Sequence of chain 2.B:
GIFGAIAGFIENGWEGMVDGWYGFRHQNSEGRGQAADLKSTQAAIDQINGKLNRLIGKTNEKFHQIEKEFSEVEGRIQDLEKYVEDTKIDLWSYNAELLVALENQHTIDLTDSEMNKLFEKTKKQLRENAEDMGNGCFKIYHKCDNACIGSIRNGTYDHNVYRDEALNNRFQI

This protein binds this small molecule.
Small molecule (SMILES): CC(=O)N[C@H]1[C@H](O[C@H]2[C@H](O)[C@@H](NC(C)=O)CO[C@@H]2CO)O[C@H](CO)[C@@H](O)[C@@H]1O

Sequence of chain 2.A:
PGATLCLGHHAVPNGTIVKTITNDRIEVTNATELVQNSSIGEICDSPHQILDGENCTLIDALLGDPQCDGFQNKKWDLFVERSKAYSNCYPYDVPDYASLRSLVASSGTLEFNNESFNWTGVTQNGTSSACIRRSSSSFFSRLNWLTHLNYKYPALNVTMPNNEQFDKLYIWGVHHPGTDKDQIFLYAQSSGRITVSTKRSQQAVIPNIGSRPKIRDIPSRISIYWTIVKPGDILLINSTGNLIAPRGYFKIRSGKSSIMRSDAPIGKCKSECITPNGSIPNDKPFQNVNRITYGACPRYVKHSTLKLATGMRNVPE

Binding-site contacts:
Ligand atom C1 contacts residue VAL291 of chain 2.A at 3.5 Å (hydrophobic).
Ligand atom N2 contacts residue VAL291 of chain 2.A at 3.7 Å.
Ligand atom C8 contacts residue GLU69 of chain 2.B at 4.3 Å.
Ligand atom C5 contacts residue ASN279 of chain 2.A at 3.6 Å.
Ligand atom C6 contacts residue ASN292 of chain 2.A at 3.9 Å.
Ligand atom O5 contacts residue VAL291 of chain 2.A at 4.3 Å.
Ligand atom O7 contacts residue ASN279 of chain 2.A at 3.1 Å (h-bond).
Ligand atom C5 contacts residue VAL291 of chain 2.A at 4.3 Å (hydrophobic).
Ligand atom C2 contacts residue ASN279 of chain 2.A at 2.4 Å.
Ligand atom C4 contacts residue ASN279 of chain 2.A at 4.2 Å.
Ligand atom C7 contacts residue ASN279 of chain 2.A at 3.2 Å.
Ligand atom C5 contacts residue ASN292 of chain 2.A at 3.8 Å.
Ligand atom C3 contacts residue ASN279 of chain 2.A at 3.8 Å.
Ligand atom O5 contacts residue ASN279 of chain 2.A at 2.4 Å (h-bond).
Ligand atom C7 contacts residue VAL291 of chain 2.A at 4.4 Å (hydrophobic).
Ligand atom C2 contacts residue VAL291 of chain 2.A at 4.0 Å (hydrophobic).
Ligand atom C8 contacts residue SER40 of chain 2.A at 4.5 Å.
Ligand atom C8 contacts residue VAL291 of chain 2.A at 4.3 Å (hydrophobic).
Ligand atom O5 contacts residue ASN292 of chain 2.A at 3.6 Å.
Ligand atom N2 contacts residue ASN279 of chain 2.A at 2.9 Å (h-bond).
Ligand atom C1 contacts residue ASN279 of chain 2.A at 1.4 Å.
Ligand atom C8 contacts residue ASN279 of chain 2.A at 4.4 Å.
Ligand atom C8 contacts residue ASN39 of chain 2.A at 3.6 Å.
Ligand atom C1 contacts residue ASN292 of chain 2.A at 4.0 Å.
Ligand atom C3 contacts residue VAL291 of chain 2.A at 4.2 Å (hydrophobic).